Sequence of chain 1.B:
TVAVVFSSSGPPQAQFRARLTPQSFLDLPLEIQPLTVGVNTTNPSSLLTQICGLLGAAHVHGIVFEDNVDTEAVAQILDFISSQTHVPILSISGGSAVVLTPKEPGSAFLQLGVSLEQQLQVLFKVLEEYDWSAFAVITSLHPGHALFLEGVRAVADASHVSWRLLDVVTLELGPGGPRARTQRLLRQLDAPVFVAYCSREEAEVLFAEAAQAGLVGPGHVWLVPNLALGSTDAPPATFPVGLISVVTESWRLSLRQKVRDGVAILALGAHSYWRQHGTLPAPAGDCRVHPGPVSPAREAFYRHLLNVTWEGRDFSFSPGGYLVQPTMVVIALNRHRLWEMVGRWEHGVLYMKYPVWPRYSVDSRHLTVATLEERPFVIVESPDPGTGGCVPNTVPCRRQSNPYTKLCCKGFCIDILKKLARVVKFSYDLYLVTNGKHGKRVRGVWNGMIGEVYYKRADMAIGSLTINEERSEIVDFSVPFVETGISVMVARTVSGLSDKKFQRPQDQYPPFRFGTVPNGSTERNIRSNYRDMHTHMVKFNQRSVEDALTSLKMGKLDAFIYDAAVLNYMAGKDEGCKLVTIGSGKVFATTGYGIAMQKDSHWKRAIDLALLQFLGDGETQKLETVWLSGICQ

Binding-site contacts:
Ligand atom C3 contacts residue ASN716 of chain 1.B at 3.9 Å.
Ligand atom O5 contacts residue ASN716 of chain 1.B at 2.2 Å (h-bond).
Ligand atom N2 contacts residue ASN716 of chain 1.B at 2.9 Å.
Ligand atom C4 contacts residue ASN716 of chain 1.B at 4.2 Å.
Ligand atom C7 contacts residue PRO715 of chain 1.B at 4.3 Å (hydrophobic).
Ligand atom C2 contacts residue ASN716 of chain 1.B at 2.6 Å.
Ligand atom C8 contacts residue PRO715 of chain 1.B at 3.4 Å (hydrophobic).
Ligand atom C5 contacts residue ASN716 of chain 1.B at 3.6 Å.
Ligand atom C7 contacts residue ASN716 of chain 1.B at 3.6 Å.
Ligand atom C8 contacts residue ASN716 of chain 1.B at 3.8 Å.
Ligand atom C1 contacts residue ASN716 of chain 1.B at 1.5 Å.
Ligand atom N2 contacts residue PRO715 of chain 1.B at 4.1 Å.

A small-molecule ligand and the protein it binds are described below.
Small molecule (SMILES): CC(=O)N[C@H]1[C@H](O[C@H]2[C@H](O)[C@@H](NC(C)=O)CO[C@@H]2CO)O[C@H](CO)[C@@H](O)[C@@H]1O